Binding-site contacts:
Ligand atom C8 contacts residue ASN134 of chain 3.D at 4.0 Å.
Ligand atom N2 contacts residue ASN134 of chain 3.D at 2.9 Å (h-bond).
Ligand atom O7 contacts residue ASN100 of chain 3.D at 3.3 Å (h-bond).
Ligand atom C7 contacts residue ASN100 of chain 3.D at 3.6 Å.
Ligand atom O7 contacts residue ASN134 of chain 3.D at 4.2 Å.
Ligand atom O5 contacts residue ASN134 of chain 3.D at 2.4 Å (h-bond).
Ligand atom C4 contacts residue ASN134 of chain 3.D at 4.2 Å.
Ligand atom C7 contacts residue ASN134 of chain 3.D at 3.8 Å.
Ligand atom N2 contacts residue LYS145 of chain 3.D at 4.1 Å.
Ligand atom C8 contacts residue SER132 of chain 3.D at 3.8 Å.
Ligand atom C5 contacts residue ASN134 of chain 3.D at 3.7 Å.
Ligand atom C1 contacts residue ASN134 of chain 3.D at 1.4 Å.
Ligand atom C8 contacts residue PHE133 of chain 3.D at 3.7 Å (hydrophobic).
Ligand atom C8 contacts residue ASN100 of chain 3.D at 3.3 Å.
Ligand atom C7 contacts residue LYS145 of chain 3.D at 4.3 Å.
Ligand atom C2 contacts residue ASN134 of chain 3.D at 2.5 Å.
Ligand atom C3 contacts residue ASN134 of chain 3.D at 3.8 Å.
Ligand atom C8 contacts residue LYS145 of chain 3.D at 3.6 Å.

A protein and the small-molecule ligand that binds it are described below.
Small molecule (SMILES): CC(=O)N[C@@H]1[C@@H](O)[C@H](O)[C@@H](CO)O[C@H]1O

Sequence of chain 3.D:
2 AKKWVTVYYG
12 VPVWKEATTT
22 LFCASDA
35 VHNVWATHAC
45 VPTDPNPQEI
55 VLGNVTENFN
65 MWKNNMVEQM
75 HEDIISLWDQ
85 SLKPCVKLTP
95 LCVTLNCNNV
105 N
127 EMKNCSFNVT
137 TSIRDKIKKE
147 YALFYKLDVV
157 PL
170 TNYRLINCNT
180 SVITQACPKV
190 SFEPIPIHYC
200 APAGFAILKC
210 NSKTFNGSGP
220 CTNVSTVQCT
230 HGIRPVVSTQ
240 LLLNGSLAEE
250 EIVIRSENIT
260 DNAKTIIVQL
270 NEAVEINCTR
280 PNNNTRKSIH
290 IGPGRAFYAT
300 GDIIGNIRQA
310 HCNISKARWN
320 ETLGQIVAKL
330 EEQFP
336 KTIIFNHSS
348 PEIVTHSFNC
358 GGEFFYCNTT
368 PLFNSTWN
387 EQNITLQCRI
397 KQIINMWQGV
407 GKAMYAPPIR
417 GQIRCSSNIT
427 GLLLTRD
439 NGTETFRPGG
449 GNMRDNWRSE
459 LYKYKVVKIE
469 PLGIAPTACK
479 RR